This protein binds this small molecule.
Small molecule (SMILES): CC(=O)N[C@@H]1[C@@H](O)[C@H](O)[C@@H](CO)O[C@H]1O

Binding-site contacts:
Ligand atom C1 contacts residue GLU203 of chain 1.D at 3.7 Å.
Ligand atom N2 contacts residue ASN207 of chain 1.D at 2.5 Å (h-bond).
Ligand atom O6 contacts residue SER273 of chain 1.D at 4.2 Å.
Ligand atom C4 contacts residue ASN207 of chain 1.D at 4.3 Å.
Ligand atom C1 contacts residue ASN207 of chain 1.D at 1.5 Å.
Ligand atom C1 contacts residue SER204 of chain 1.D at 3.8 Å.
Ligand atom O7 contacts residue TYR267 of chain 1.D at 3.8 Å.
Ligand atom C4 contacts residue GLU203 of chain 1.D at 4.2 Å.
Ligand atom C6 contacts residue SER204 of chain 1.D at 3.6 Å.
Ligand atom C2 contacts residue ASN207 of chain 1.D at 2.3 Å.
Ligand atom O7 contacts residue ASN207 of chain 1.D at 3.4 Å (h-bond).
Ligand atom O5 contacts residue ASN207 of chain 1.D at 2.8 Å (h-bond).
Ligand atom O6 contacts residue GLY276 of chain 1.D at 3.2 Å.
Ligand atom C6 contacts residue GLY276 of chain 1.D at 3.6 Å.
Ligand atom C6 contacts residue GLU203 of chain 1.D at 3.3 Å.
Ligand atom C7 contacts residue ASN207 of chain 1.D at 2.8 Å.
Ligand atom C5 contacts residue SER204 of chain 1.D at 3.3 Å.
Ligand atom O5 contacts residue SER204 of chain 1.D at 3.4 Å (h-bond).
Ligand atom C5 contacts residue ASN207 of chain 1.D at 4.0 Å.
Ligand atom C5 contacts residue GLU203 of chain 1.D at 3.8 Å.
Ligand atom C8 contacts residue ASN207 of chain 1.D at 2.9 Å.
Ligand atom C8 contacts residue HIS269 of chain 1.D at 4.1 Å.
Ligand atom C3 contacts residue ASN207 of chain 1.D at 3.7 Å.
Ligand atom O6 contacts residue GLU203 of chain 1.D at 2.5 Å (salt-bridge).
Ligand atom C4 contacts residue SER204 of chain 1.D at 4.5 Å.
Ligand atom O5 contacts residue GLU203 of chain 1.D at 3.1 Å.

Sequence of chain 1.D:
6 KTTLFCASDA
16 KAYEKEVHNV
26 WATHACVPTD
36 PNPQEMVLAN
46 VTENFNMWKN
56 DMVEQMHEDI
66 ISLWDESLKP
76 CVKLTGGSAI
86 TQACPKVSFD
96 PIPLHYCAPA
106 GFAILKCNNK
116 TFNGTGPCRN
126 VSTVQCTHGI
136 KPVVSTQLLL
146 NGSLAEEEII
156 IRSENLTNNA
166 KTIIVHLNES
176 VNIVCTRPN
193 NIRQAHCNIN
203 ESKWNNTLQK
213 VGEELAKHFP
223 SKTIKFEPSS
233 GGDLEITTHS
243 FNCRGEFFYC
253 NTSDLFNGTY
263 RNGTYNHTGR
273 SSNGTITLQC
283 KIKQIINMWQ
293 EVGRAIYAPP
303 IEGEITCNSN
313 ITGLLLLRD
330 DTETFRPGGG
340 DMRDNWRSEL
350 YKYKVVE